The small molecule below binds the protein below.
Small molecule (SMILES): CC1(C)[C@@H]2CC[C@@]1(C)C(=O)C2

Sequence of chain 1.A:
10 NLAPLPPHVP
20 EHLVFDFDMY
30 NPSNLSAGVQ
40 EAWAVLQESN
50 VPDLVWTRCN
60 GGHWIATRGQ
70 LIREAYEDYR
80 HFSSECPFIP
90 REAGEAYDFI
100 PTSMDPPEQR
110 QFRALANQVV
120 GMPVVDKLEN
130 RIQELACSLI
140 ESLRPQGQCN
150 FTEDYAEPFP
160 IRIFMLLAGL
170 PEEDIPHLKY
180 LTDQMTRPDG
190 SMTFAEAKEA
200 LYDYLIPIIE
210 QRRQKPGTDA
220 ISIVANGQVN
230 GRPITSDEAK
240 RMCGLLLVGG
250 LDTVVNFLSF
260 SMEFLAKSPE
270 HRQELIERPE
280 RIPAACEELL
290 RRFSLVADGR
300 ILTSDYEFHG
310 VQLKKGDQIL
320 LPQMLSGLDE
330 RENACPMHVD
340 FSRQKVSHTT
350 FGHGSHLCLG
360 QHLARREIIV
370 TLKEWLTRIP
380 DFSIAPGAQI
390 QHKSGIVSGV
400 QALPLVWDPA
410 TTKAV

Binding-site contacts:
Ligand atom O contacts residue LEU244 of chain 1.A at 3.8 Å.
Ligand atom C9 contacts residue VAL295 of chain 1.A at 3.8 Å (hydrophobic).
Ligand atom C3 contacts residue TYR96 of chain 1.A at 3.7 Å (hydrophobic).
Ligand atom C5 contacts residue LEU244 of chain 1.A at 3.9 Å (hydrophobic).
Ligand atom O contacts residue PHE87 of chain 1.A at 3.4 Å.
Ligand atom C10 contacts residue PHE87 of chain 1.A at 4.1 Å (hydrophobic).
Ligand atom C1 contacts residue VAL247 of chain 1.A at 4.4 Å (hydrophobic).
Ligand atom C10 contacts residue ILE395 of chain 1.A at 4.3 Å (hydrophobic).
Ligand atom C10 contacts residue VAL396 of chain 1.A at 4.1 Å (hydrophobic).
Ligand atom C4 contacts residue LEU244 of chain 1.A at 4.5 Å (hydrophobic).
Ligand atom C8 contacts residue ASP297 of chain 1.A at 3.9 Å.
Ligand atom C6 contacts residue THR252 of chain 1.A at 4.4 Å.
Ligand atom C9 contacts residue VAL396 of chain 1.A at 4.1 Å (hydrophobic).
Ligand atom C2 contacts residue LEU244 of chain 1.A at 3.7 Å (hydrophobic).
Ligand atom C8 contacts residue ILE395 of chain 1.A at 4.2 Å (hydrophobic).
Ligand atom C3 contacts residue LEU244 of chain 1.A at 3.7 Å (hydrophobic).
Ligand atom C3 contacts residue THR101 of chain 1.A at 3.9 Å.
Ligand atom C8 contacts residue VAL295 of chain 1.A at 3.5 Å (hydrophobic).
Ligand atom C4 contacts residue HEM1 of chain 1.C at 3.6 Å.
Ligand atom C10 contacts residue THR185 of chain 1.A at 4.1 Å.
Ligand atom C7 contacts residue VAL295 of chain 1.A at 4.5 Å (hydrophobic).
Ligand atom C3 contacts residue HEM1 of chain 1.C at 4.2 Å.
Ligand atom O contacts residue TYR96 of chain 1.A at 2.7 Å (h-bond).
Ligand atom C6 contacts residue VAL247 of chain 1.A at 3.9 Å (hydrophobic).
Ligand atom C8 contacts residue HEM1 of chain 1.C at 4.2 Å.
Ligand atom C6 contacts residue GLY248 of chain 1.A at 4.2 Å.
Ligand atom C2 contacts residue PHE87 of chain 1.A at 4.1 Å (hydrophobic).
Ligand atom C9 contacts residue THR252 of chain 1.A at 4.2 Å.
Ligand atom C6 contacts residue LEU244 of chain 1.A at 4.0 Å (hydrophobic).
Ligand atom O contacts residue PHE98 of chain 1.A at 4.4 Å.
Ligand atom C2 contacts residue TYR96 of chain 1.A at 3.4 Å (hydrophobic).
Ligand atom C5 contacts residue HEM1 of chain 1.C at 3.6 Å.
Ligand atom C9 contacts residue HEM1 of chain 1.C at 4.0 Å.
Ligand atom C10 contacts residue VAL247 of chain 1.A at 3.7 Å (hydrophobic).